Sequence of chain 1.J:
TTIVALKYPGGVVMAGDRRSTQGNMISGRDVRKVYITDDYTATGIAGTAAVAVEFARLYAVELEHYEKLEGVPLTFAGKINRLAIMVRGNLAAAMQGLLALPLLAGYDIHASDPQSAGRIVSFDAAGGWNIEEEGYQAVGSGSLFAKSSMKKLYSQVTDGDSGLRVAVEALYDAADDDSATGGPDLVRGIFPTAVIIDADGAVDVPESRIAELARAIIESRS

Sequence of chain 1.T:
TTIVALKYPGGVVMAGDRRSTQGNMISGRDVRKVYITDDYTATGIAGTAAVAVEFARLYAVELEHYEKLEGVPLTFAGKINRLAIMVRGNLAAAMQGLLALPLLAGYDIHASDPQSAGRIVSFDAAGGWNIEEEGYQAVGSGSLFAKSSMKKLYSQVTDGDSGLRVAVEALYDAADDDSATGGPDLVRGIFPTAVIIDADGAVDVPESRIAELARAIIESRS

Binding-site contacts:
Ligand atom C35 contacts residue ALA49 of chain 1.T at 2.8 Å (hydrophobic).
Ligand atom O17 contacts residue SER141 of chain 1.T at 3.7 Å.
Ligand atom N1 contacts residue GLY47 of chain 1.T at 3.7 Å.
Ligand atom C31 contacts residue THR21 of chain 1.T at 3.4 Å.
Ligand atom C25 contacts residue ALA49 of chain 1.T at 3.5 Å (hydrophobic).
Ligand atom C24 contacts residue ILE45 of chain 1.T at 3.8 Å (hydrophobic).
Ligand atom C13 contacts residue THR48 of chain 1.T at 3.7 Å.
Ligand atom C36 contacts residue ALA49 of chain 1.T at 3.2 Å (hydrophobic).
Ligand atom O16 contacts residue ALA46 of chain 1.T at 3.4 Å.
Ligand atom C15 contacts residue LYS33 of chain 1.T at 3.7 Å.
Ligand atom O16 contacts residue GLY47 of chain 1.T at 2.7 Å (h-bond).
Ligand atom C37 contacts residue GLN22 of chain 1.T at 3.6 Å.
Ligand atom C4 contacts residue THR21 of chain 1.T at 3.3 Å.
Ligand atom O17 contacts residue THR1 of chain 1.T at 2.4 Å (h-bond).
Ligand atom N1 contacts residue THR1 of chain 1.T at 3.8 Å.
Ligand atom O3 contacts residue THR21 of chain 1.T at 3.1 Å (h-bond).
Ligand atom C32 contacts residue THR21 of chain 1.T at 3.5 Å.
Ligand atom C37 contacts residue THR21 of chain 1.T at 2.8 Å.
Ligand atom B contacts residue THR1 of chain 1.T at 1.5 Å.
Ligand atom C2 contacts residue THR21 of chain 1.T at 3.7 Å.
Ligand atom O16 contacts residue THR1 of chain 1.T at 2.5 Å (h-bond).
Ligand atom C24 contacts residue ALA52 of chain 1.T at 3.6 Å (hydrophobic).
Ligand atom C5 contacts residue THR21 of chain 1.T at 2.4 Å.
Ligand atom C37 contacts residue SER27 of chain 1.T at 3.5 Å.
Ligand atom C36 contacts residue THR48 of chain 1.T at 3.8 Å.
Ligand atom C38 contacts residue GLN22 of chain 1.T at 3.5 Å.
Ligand atom C22 contacts residue THR1 of chain 1.T at 3.4 Å.
Ligand atom C35 contacts residue THR48 of chain 1.T at 3.6 Å.
Ligand atom C40 contacts residue ASP124 of chain 1.J at 3.1 Å.
Ligand atom C34 contacts residue ASP124 of chain 1.J at 3.6 Å.
Ligand atom C15 contacts residue THR1 of chain 1.T at 2.4 Å.
Ligand atom C22 contacts residue GLY47 of chain 1.T at 3.6 Å.
Ligand atom O3 contacts residue SER20 of chain 1.T at 3.8 Å.
Ligand atom O12 contacts residue GLY47 of chain 1.T at 3.4 Å.
Ligand atom C36 contacts residue GLY47 of chain 1.T at 3.6 Å.
Ligand atom C33 contacts residue ASP124 of chain 1.J at 3.8 Å.
Ligand atom C13 contacts residue GLY47 of chain 1.T at 3.6 Å.
Ligand atom C34 contacts residue ALA49 of chain 1.T at 3.4 Å (hydrophobic).
Ligand atom N6 contacts residue THR21 of chain 1.T at 3.4 Å (h-bond).
Ligand atom C38 contacts residue SER27 of chain 1.T at 3.1 Å.

A protein and the small-molecule ligand that binds it are described below.
Small molecule (SMILES): CC(C)C[C@H](NC(=O)[C@@H](Cc1cccc2ccccc12)NC(=O)N1CCOCC1)B(O)O